Binding-site contacts:
Ligand atom P contacts residue TYR135 of chain 2.A at 3.7 Å.
Ligand atom C contacts residue LEU179 of chain 2.A at 3.6 Å (hydrophobic).
Ligand atom O1P contacts residue ARG61 of chain 2.A at 3.0 Å (salt-bridge).
Ligand atom O contacts residue LEU179 of chain 2.A at 3.4 Å.
Ligand atom CD2 contacts residue UG21 of chain 2.C at 3.5 Å.
Ligand atom CZ2 contacts residue UG21 of chain 2.C at 3.2 Å.
Ligand atom CA contacts residue ASN180 of chain 2.A at 3.8 Å.
Ligand atom O1P contacts residue ARG134 of chain 2.A at 2.8 Å (salt-bridge).
Ligand atom O2P contacts residue ARG61 of chain 2.A at 2.7 Å (salt-bridge).
Ligand atom O3P contacts residue ARG134 of chain 2.A at 2.9 Å (salt-bridge).
Ligand atom C contacts residue ASN180 of chain 2.A at 3.5 Å.
Ligand atom CA contacts residue ASN180 of chain 2.A at 3.4 Å.
Ligand atom P contacts residue ARG61 of chain 2.A at 3.7 Å.
Ligand atom CA contacts residue ASN231 of chain 2.A at 3.7 Å.
Ligand atom CA contacts residue ASN231 of chain 2.A at 3.7 Å.
Ligand atom CH2 contacts residue UG21 of chain 2.C at 3.4 Å.
Ligand atom C contacts residue ASN231 of chain 2.A at 3.8 Å.
Ligand atom N contacts residue GLU187 of chain 2.A at 3.8 Å.
Ligand atom O contacts residue VAL183 of chain 2.A at 3.4 Å.
Ligand atom O3P contacts residue TYR135 of chain 2.A at 2.5 Å (h-bond).
Ligand atom CB contacts residue ASN231 of chain 2.A at 3.6 Å.
Ligand atom CD contacts residue GLU187 of chain 2.A at 3.2 Å.
Ligand atom CD1 contacts residue UG21 of chain 2.C at 3.8 Å.
Ligand atom N contacts residue ASN231 of chain 2.A at 2.9 Å (h-bond).
Ligand atom CG contacts residue GLU187 of chain 2.A at 3.5 Å.
Ligand atom CZ3 contacts residue UG21 of chain 2.C at 3.5 Å.
Ligand atom N contacts residue ASN180 of chain 2.A at 2.8 Å (h-bond).
Ligand atom CD contacts residue LEU234 of chain 2.A at 3.7 Å (hydrophobic).
Ligand atom C contacts residue ASN231 of chain 2.A at 3.8 Å.
Ligand atom CB contacts residue ASN231 of chain 2.A at 3.7 Å.
Ligand atom N contacts residue LEU179 of chain 2.A at 3.4 Å.
Ligand atom CB contacts residue ASN180 of chain 2.A at 3.4 Å.
Ligand atom CB contacts residue TRP235 of chain 2.A at 3.7 Å (hydrophobic).
Ligand atom P contacts residue ARG134 of chain 2.A at 3.9 Å.
Ligand atom CE2 contacts residue UG21 of chain 2.C at 3.7 Å.
Ligand atom NE1 contacts residue UG21 of chain 2.C at 3.6 Å.
Ligand atom O contacts residue ASN231 of chain 2.A at 2.8 Å (h-bond).
Ligand atom CA contacts residue LEU179 of chain 2.A at 3.7 Å (hydrophobic).
Ligand atom CE3 contacts residue UG21 of chain 2.C at 3.6 Å.
Ligand atom CB contacts residue ASN180 of chain 2.A at 3.8 Å.

The protein below binds the small molecule below.
Small molecule (SMILES): C[C@@H](C=O)NC(=O)[C@H](CC1=c2ccccc2=NC1)NC(=O)[C@H](COP(=O)(O)O)NC(=O)[C@H](CO)NC(=O)[C@@H]1CCCN1C(=O)[C@@H](N)CCCN=C(N)N

Sequence of chain 2.A:
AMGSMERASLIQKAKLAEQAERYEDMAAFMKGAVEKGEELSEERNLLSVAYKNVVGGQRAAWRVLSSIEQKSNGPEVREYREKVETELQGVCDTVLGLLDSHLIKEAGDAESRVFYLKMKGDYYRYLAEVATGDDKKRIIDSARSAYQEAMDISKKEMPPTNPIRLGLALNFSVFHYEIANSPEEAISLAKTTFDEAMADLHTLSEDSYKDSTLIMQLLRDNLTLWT